The protein below binds the small molecule below.
Small molecule (SMILES): CC(=O)N[C@@H](CCCN=C(N)N)C(=O)N[C@@H](CCC(N)=O)C(=O)N[C@@H](CC1CCCCC1)C(=O)N(C)[C@@H](CC(=O)O)C(=O)N[C@@H](CC(C)C)C(=O)N[C@@H](Cc1ccc(Cl)c(Cl)c1)C(=O)O

Binding-site contacts:
Ligand atom CA contacts residue GLY194 of chain 2.A at 3.4 Å.
Ligand atom CB contacts residue PRO383 of chain 2.A at 3.2 Å (hydrophobic).
Ligand atom C contacts residue MET382 of chain 2.A at 3.7 Å (hydrophobic).
Ligand atom C contacts residue ARG385 of chain 2.A at 3.6 Å.
Ligand atom OE1 contacts residue MET384 of chain 2.A at 3.4 Å.
Ligand atom CD1 contacts residue THR192 of chain 2.A at 3.5 Å.
Ligand atom OD2 contacts residue HIS195 of chain 2.A at 3.3 Å.
Ligand atom CB contacts residue ARG385 of chain 2.A at 3.6 Å.
Ligand atom NE2 contacts residue PRO383 of chain 2.A at 3.5 Å (h-bond).
Ligand atom OD1 contacts residue GLY194 of chain 2.A at 3.4 Å (h-bond).
Ligand atom CB contacts residue MET382 of chain 2.A at 3.6 Å (hydrophobic).
Ligand atom NE2 contacts residue HIS195 of chain 2.A at 3.7 Å.
Ligand atom CLZ contacts residue GLY194 of chain 2.A at 3.7 Å.
Ligand atom O contacts residue MET382 of chain 2.A at 3.4 Å.
Ligand atom CG contacts residue HIS195 of chain 2.A at 3.6 Å.
Ligand atom CLZ contacts residue PRO262 of chain 2.A at 3.5 Å.
Ligand atom CB contacts residue GLY194 of chain 2.A at 3.7 Å.
Ligand atom N contacts residue PRO383 of chain 2.A at 3.0 Å (h-bond).
Ligand atom CLZ contacts residue LEU175 of chain 2.A at 3.5 Å.
Ligand atom CG contacts residue PRO383 of chain 2.A at 3.5 Å (hydrophobic).
Ligand atom OD1 contacts residue HIS195 of chain 2.A at 3.6 Å.
Ligand atom CG contacts residue GLY194 of chain 2.A at 3.6 Å.
Ligand atom O contacts residue MET382 of chain 2.A at 3.4 Å.
Ligand atom OE1 contacts residue TYR343 of chain 2.A at 3.6 Å.
Ligand atom CA contacts residue GLY194 of chain 2.A at 3.7 Å.
Ligand atom C contacts residue MET382 of chain 2.A at 3.5 Å (hydrophobic).
Ligand atom CH3 contacts residue MET384 of chain 2.A at 3.5 Å (hydrophobic).
Ligand atom C contacts residue GLY194 of chain 2.A at 3.5 Å.
Ligand atom CD2 contacts residue PRO383 of chain 2.A at 3.4 Å (hydrophobic).
Ligand atom CLE1 contacts residue THR192 of chain 2.A at 3.4 Å.
Ligand atom NE2 contacts residue MET382 of chain 2.A at 3.0 Å (h-bond).
Ligand atom O contacts residue ARG385 of chain 2.A at 2.9 Å (salt-bridge).
Ligand atom O contacts residue ARG385 of chain 2.A at 2.8 Å (salt-bridge).
Ligand atom O contacts residue MET384 of chain 2.A at 3.3 Å.
Ligand atom CG contacts residue HIS195 of chain 2.A at 3.6 Å.
Ligand atom CA contacts residue PRO383 of chain 2.A at 3.6 Å (hydrophobic).
Ligand atom CB contacts residue GLY194 of chain 2.A at 3.5 Å.
Ligand atom CD1 contacts residue ARG196 of chain 2.A at 3.7 Å.
Ligand atom N contacts residue GLY194 of chain 2.A at 2.7 Å (h-bond).
Ligand atom CG contacts residue GLY194 of chain 2.A at 3.5 Å.

Sequence of chain 2.A:
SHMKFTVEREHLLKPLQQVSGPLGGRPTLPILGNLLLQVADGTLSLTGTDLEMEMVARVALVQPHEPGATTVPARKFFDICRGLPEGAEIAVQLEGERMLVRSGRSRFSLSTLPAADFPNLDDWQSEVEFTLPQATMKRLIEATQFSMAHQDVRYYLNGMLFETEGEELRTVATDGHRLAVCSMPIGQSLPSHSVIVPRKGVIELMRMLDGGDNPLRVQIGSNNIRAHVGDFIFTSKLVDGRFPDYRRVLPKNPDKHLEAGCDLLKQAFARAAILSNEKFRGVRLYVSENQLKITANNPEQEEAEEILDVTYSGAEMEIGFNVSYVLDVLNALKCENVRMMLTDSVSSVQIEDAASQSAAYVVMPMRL